Sequence of chain 1.A:
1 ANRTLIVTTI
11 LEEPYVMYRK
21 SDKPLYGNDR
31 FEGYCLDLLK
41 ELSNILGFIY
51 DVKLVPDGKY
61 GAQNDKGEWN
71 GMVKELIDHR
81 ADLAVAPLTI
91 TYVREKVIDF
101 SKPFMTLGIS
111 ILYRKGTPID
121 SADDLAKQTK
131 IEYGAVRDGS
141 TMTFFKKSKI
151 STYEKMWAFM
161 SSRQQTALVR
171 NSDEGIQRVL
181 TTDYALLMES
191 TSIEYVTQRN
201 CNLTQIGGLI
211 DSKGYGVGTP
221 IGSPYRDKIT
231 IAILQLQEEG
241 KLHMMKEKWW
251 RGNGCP

A small-molecule ligand and the protein it binds are described below.
Small molecule (SMILES): N[C@@H](C[C@]1(C(=O)O)C[C@H]2OC[C@@H](O)C[C@H]2O1)C(=O)O

Binding-site contacts:
Ligand atom O contacts residue TYR60 of chain 1.A at 3.3 Å.
Ligand atom CAH contacts residue SER192 of chain 1.A at 3.4 Å.
Ligand atom OAC contacts residue THR141 of chain 1.A at 2.7 Å (h-bond).
Ligand atom OXT contacts residue PRO87 of chain 1.A at 3.5 Å (h-bond).
Ligand atom CAQ contacts residue GLU12 of chain 1.A at 3.5 Å.
Ligand atom OAL contacts residue GLU189 of chain 1.A at 3.2 Å (salt-bridge).
Ligand atom OXT contacts residue TYR60 of chain 1.A at 3.5 Å.
Ligand atom CAN contacts residue THR141 of chain 1.A at 3.3 Å.
Ligand atom C contacts residue THR89 of chain 1.A at 3.6 Å.
Ligand atom OXT contacts residue LEU88 of chain 1.A at 3.5 Å.
Ligand atom C contacts residue SER140 of chain 1.A at 3.3 Å.
Ligand atom CAG contacts residue SER172 of chain 1.A at 3.6 Å.
Ligand atom CAP contacts residue SER192 of chain 1.A at 3.5 Å.
Ligand atom O contacts residue GLY139 of chain 1.A at 3.3 Å.
Ligand atom CAJ contacts residue TYR60 of chain 1.A at 3.7 Å (hydrophobic).
Ligand atom OAE contacts residue SER140 of chain 1.A at 3.2 Å (h-bond).
Ligand atom CB contacts residue TYR60 of chain 1.A at 3.5 Å (hydrophobic).
Ligand atom CAG contacts residue MET188 of chain 1.A at 3.8 Å (hydrophobic).
Ligand atom OXT contacts residue THR89 of chain 1.A at 2.8 Å (h-bond).
Ligand atom CAR contacts residue TYR60 of chain 1.A at 3.8 Å (hydrophobic).
Ligand atom CAR contacts residue GLU12 of chain 1.A at 3.6 Å.
Ligand atom OAK contacts residue VAL136 of chain 1.A at 3.6 Å.
Ligand atom C contacts residue ARG94 of chain 1.A at 3.4 Å.
Ligand atom OXT contacts residue ARG94 of chain 1.A at 2.9 Å (salt-bridge).
Ligand atom OAE contacts residue GLY139 of chain 1.A at 3.6 Å.
Ligand atom OAE contacts residue THR141 of chain 1.A at 3.0 Å (h-bond).
Ligand atom OAF contacts residue MET188 of chain 1.A at 3.4 Å.
Ligand atom OAC contacts residue GLU189 of chain 1.A at 3.7 Å.
Ligand atom CA contacts residue GLU189 of chain 1.A at 3.7 Å.
Ligand atom CAH contacts residue GLU12 of chain 1.A at 3.7 Å.
Ligand atom N contacts residue TYR215 of chain 1.A at 3.8 Å.
Ligand atom N contacts residue GLU189 of chain 1.A at 2.8 Å (salt-bridge).
Ligand atom OAF contacts residue GLU189 of chain 1.A at 2.8 Å (salt-bridge).
Ligand atom N contacts residue PRO87 of chain 1.A at 2.8 Å (h-bond).
Ligand atom O contacts residue ARG94 of chain 1.A at 2.8 Å (salt-bridge).
Ligand atom N contacts residue THR89 of chain 1.A at 2.9 Å (h-bond).
Ligand atom CA contacts residue THR89 of chain 1.A at 3.5 Å.
Ligand atom C contacts residue TYR60 of chain 1.A at 3.5 Å (hydrophobic).
Ligand atom O contacts residue SER140 of chain 1.A at 2.8 Å (h-bond).
Ligand atom CA contacts residue SER140 of chain 1.A at 3.2 Å.